A protein and the small-molecule ligand that binds it are described below.
Small molecule (SMILES): O=P(O)(O)C[C@H](O)Cn1cncn1

Sequence of chain 2.C:
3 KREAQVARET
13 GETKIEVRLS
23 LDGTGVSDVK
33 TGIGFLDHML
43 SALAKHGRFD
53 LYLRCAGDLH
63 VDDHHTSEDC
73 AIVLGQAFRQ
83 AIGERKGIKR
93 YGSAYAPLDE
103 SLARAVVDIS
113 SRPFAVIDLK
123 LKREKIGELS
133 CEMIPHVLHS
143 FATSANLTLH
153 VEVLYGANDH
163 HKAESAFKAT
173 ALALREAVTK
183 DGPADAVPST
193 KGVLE

Sequence of chain 2.J:
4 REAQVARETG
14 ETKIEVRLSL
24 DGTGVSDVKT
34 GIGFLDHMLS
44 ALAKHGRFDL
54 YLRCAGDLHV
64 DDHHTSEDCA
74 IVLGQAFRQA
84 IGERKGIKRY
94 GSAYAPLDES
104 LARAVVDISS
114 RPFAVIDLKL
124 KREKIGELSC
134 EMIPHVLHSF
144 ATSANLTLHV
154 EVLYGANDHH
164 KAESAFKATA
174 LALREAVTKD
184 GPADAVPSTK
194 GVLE

Sequence of chain 2.F:
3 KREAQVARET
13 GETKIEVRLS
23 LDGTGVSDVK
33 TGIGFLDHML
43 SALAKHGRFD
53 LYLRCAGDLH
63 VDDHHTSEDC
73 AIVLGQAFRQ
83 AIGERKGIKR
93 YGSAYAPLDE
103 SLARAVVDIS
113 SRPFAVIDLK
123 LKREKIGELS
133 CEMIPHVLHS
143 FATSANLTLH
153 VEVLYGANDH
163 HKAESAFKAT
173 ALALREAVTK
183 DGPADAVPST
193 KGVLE

Binding-site contacts:
Ligand atom C6 contacts residue ARG114 of chain 2.F at 3.8 Å.
Ligand atom N4 contacts residue HIS163 of chain 2.J at 3.4 Å (h-bond).
Ligand atom O12 contacts residue ARG114 of chain 2.F at 2.7 Å (salt-bridge).
Ligand atom C5 contacts residue HIS162 of chain 2.J at 3.4 Å.
Ligand atom C5 contacts residue MN1 of chain 2.MA at 3.2 Å.
Ligand atom C5 contacts residue MN1 of chain 2.V at 3.4 Å.
Ligand atom N1 contacts residue HIS162 of chain 2.J at 3.4 Å (h-bond).
Ligand atom P9 contacts residue SER191 of chain 2.F at 3.6 Å.
Ligand atom C3 contacts residue GLU70 of chain 2.C at 3.2 Å.
Ligand atom O10 contacts residue LYS170 of chain 2.J at 2.7 Å (salt-bridge).
Ligand atom C8 contacts residue THR192 of chain 2.F at 3.8 Å.
Ligand atom C3 contacts residue MN1 of chain 2.V at 3.1 Å.
Ligand atom C7 contacts residue GLU166 of chain 2.J at 3.1 Å.
Ligand atom P9 contacts residue ARG114 of chain 2.F at 3.7 Å.
Ligand atom C5 contacts residue HIS66 of chain 2.C at 3.2 Å.
Ligand atom C8 contacts residue GLU166 of chain 2.J at 3.6 Å.
Ligand atom O11 contacts residue ARG92 of chain 2.F at 2.8 Å (salt-bridge).
Ligand atom P9 contacts residue ARG92 of chain 2.F at 3.7 Å.
Ligand atom O13 contacts residue HIS40 of chain 2.J at 3.0 Å (h-bond).
Ligand atom C6 contacts residue MN1 of chain 2.MA at 3.7 Å.
Ligand atom O13 contacts residue GLU14 of chain 2.C at 2.9 Å (salt-bridge).
Ligand atom N4 contacts residue MN1 of chain 2.V at 2.3 Å.
Ligand atom O13 contacts residue HIS67 of chain 2.C at 3.2 Å (h-bond).
Ligand atom C7 contacts residue MN1 of chain 2.MA at 3.3 Å.
Ligand atom O11 contacts residue SER191 of chain 2.F at 2.6 Å (h-bond).
Ligand atom N4 contacts residue GLU70 of chain 2.C at 3.0 Å (salt-bridge).
Ligand atom N1 contacts residue HIS67 of chain 2.C at 3.2 Å (h-bond).
Ligand atom O13 contacts residue MN1 of chain 2.MA at 2.3 Å.
Ligand atom N2 contacts residue MN1 of chain 2.MA at 3.4 Å.
Ligand atom C7 contacts residue GLU14 of chain 2.C at 3.5 Å.
Ligand atom O10 contacts residue ARG114 of chain 2.F at 3.0 Å (salt-bridge).
Ligand atom O13 contacts residue GLU166 of chain 2.J at 3.0 Å (salt-bridge).
Ligand atom N1 contacts residue MN1 of chain 2.MA at 2.3 Å.
Ligand atom C8 contacts residue GLU14 of chain 2.C at 3.6 Å.
Ligand atom N1 contacts residue GLU166 of chain 2.J at 3.3 Å (salt-bridge).
Ligand atom C6 contacts residue GLU14 of chain 2.C at 3.5 Å.
Ligand atom O10 contacts residue ARG92 of chain 2.F at 3.0 Å (salt-bridge).
Ligand atom C5 contacts residue HIS163 of chain 2.J at 3.8 Å.
Ligand atom O12 contacts residue LYS193 of chain 2.F at 2.7 Å (salt-bridge).
Ligand atom N4 contacts residue HIS66 of chain 2.C at 3.0 Å (h-bond).